Sequence of chain 3.B:
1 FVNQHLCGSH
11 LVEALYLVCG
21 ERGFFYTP

Sequence of chain 3.A:
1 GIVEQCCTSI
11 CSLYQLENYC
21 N

Sequence of chain 1.B:
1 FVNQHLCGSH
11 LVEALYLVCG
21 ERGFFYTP

Binding-site contacts:
Ligand atom C2 contacts residue HIS5 of chain 1.B at 4.2 Å.
Ligand atom O1 contacts residue VAL2 of chain 1.B at 4.2 Å.
Ligand atom C6 contacts residue LEU11 of chain 3.B at 3.6 Å (hydrophobic).
Ligand atom O1 contacts residue CYS6 of chain 3.A at 2.7 Å (h-bond).
Ligand atom C2 contacts residue LEU11 of chain 3.B at 4.2 Å (hydrophobic).
Ligand atom C3 contacts residue LEU11 of chain 3.B at 4.2 Å (hydrophobic).
Ligand atom C7 contacts residue LEU17 of chain 5.B at 4.4 Å (hydrophobic).
Ligand atom C4 contacts residue HIS5 of chain 1.B at 3.3 Å.
Ligand atom C6 contacts residue HIS5 of chain 1.B at 4.4 Å.
Ligand atom O1 contacts residue ILE10 of chain 3.A at 3.5 Å.
Ligand atom C7 contacts residue LEU16 of chain 3.A at 3.7 Å (hydrophobic).
Ligand atom C6 contacts residue CYS7 of chain 3.B at 4.0 Å (hydrophobic).
Ligand atom C5 contacts residue CYS7 of chain 3.B at 4.2 Å (hydrophobic).
Ligand atom C7 contacts residue ALA14 of chain 3.B at 3.9 Å (hydrophobic).
Ligand atom C3 contacts residue HIS5 of chain 1.B at 3.4 Å.
Ligand atom C7 contacts residue HIS5 of chain 1.B at 3.4 Å.
Ligand atom C1 contacts residue CYS11 of chain 3.A at 3.9 Å (hydrophobic).
Ligand atom C7 contacts residue CYS11 of chain 3.A at 4.5 Å (hydrophobic).
Ligand atom C2 contacts residue CYS11 of chain 3.A at 3.6 Å (hydrophobic).
Ligand atom C7 contacts residue LEU13 of chain 3.A at 4.3 Å (hydrophobic).
Ligand atom C4 contacts residue HIS10 of chain 3.B at 4.1 Å.
Ligand atom C5 contacts residue LEU11 of chain 3.B at 3.6 Å (hydrophobic).
Ligand atom C6 contacts residue CYS6 of chain 3.A at 3.3 Å (hydrophobic).
Ligand atom O1 contacts residue SER9 of chain 3.A at 4.0 Å.
Ligand atom O1 contacts residue CYS11 of chain 3.A at 2.9 Å (h-bond).
Ligand atom C4 contacts residue LEU11 of chain 3.B at 3.9 Å (hydrophobic).
Ligand atom C1 contacts residue CYS6 of chain 3.A at 3.4 Å (hydrophobic).
Ligand atom C1 contacts residue LEU11 of chain 3.B at 4.0 Å (hydrophobic).
Ligand atom C3 contacts residue LEU16 of chain 3.A at 4.3 Å (hydrophobic).
Ligand atom C5 contacts residue LEU6 of chain 1.B at 4.1 Å (hydrophobic).
Ligand atom C5 contacts residue HIS5 of chain 1.B at 3.9 Å.
Ligand atom C5 contacts residue HIS10 of chain 3.B at 4.2 Å.

The protein below binds the small molecule below.
Small molecule (SMILES): Cc1cccc(O)c1

Sequence of chain 5.B:
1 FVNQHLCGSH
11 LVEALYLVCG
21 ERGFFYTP